Sequence of chain 4.B:
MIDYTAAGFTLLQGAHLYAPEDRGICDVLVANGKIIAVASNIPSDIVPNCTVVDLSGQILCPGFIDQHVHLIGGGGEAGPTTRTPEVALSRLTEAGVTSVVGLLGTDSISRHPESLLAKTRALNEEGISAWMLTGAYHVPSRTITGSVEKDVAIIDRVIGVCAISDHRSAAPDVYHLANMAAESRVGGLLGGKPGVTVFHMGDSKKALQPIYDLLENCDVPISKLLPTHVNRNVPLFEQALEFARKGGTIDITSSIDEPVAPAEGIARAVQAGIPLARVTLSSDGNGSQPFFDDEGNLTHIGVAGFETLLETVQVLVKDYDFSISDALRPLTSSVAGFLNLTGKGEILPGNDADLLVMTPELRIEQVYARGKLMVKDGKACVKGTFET

The small molecule below binds the protein below.
Small molecule (SMILES): N[C@@H](CC(=O)O)C(=O)O

Binding-site contacts:
Ligand atom CA contacts residue SER289 of chain 4.B at 3.9 Å.
Ligand atom OD1 contacts residue TYR137 of chain 4.B at 2.4 Å (h-bond).
Ligand atom OXT contacts residue GLY288 of chain 4.B at 3.5 Å.
Ligand atom CA contacts residue GLU77 of chain 4.B at 3.9 Å.
Ligand atom CB contacts residue THR106 of chain 4.B at 3.8 Å.
Ligand atom C contacts residue GLU77 of chain 4.B at 4.0 Å.
Ligand atom CB contacts residue KCX162 of chain 4.B at 3.7 Å.
Ligand atom N contacts residue SER289 of chain 4.B at 3.1 Å (h-bond).
Ligand atom OXT contacts residue GLY74 of chain 4.B at 3.6 Å.
Ligand atom CG contacts residue TYR137 of chain 4.B at 3.0 Å (hydrophobic).
Ligand atom C contacts residue HIS70 of chain 4.B at 3.9 Å.
Ligand atom N contacts residue PRO291 of chain 4.B at 3.9 Å.
Ligand atom CG contacts residue ZN1 of chain 4.G at 3.0 Å.
Ligand atom OD1 contacts residue HIS230 of chain 4.B at 3.7 Å.
Ligand atom OD2 contacts residue ZN1 of chain 4.F at 2.9 Å.
Ligand atom OD1 contacts residue HIS201 of chain 4.B at 3.0 Å (h-bond).
Ligand atom CG contacts residue KCX162 of chain 4.B at 3.2 Å.
Ligand atom C contacts residue SER289 of chain 4.B at 4.0 Å.
Ligand atom OD2 contacts residue ZN1 of chain 4.G at 3.6 Å.
Ligand atom OXT contacts residue HIS70 of chain 4.B at 4.0 Å.
Ligand atom CB contacts residue ZN1 of chain 4.F at 4.0 Å.
Ligand atom OD1 contacts residue ZN1 of chain 4.G at 2.0 Å.
Ligand atom OD2 contacts residue HIS70 of chain 4.B at 4.1 Å.
Ligand atom CG contacts residue ZN1 of chain 4.F at 3.2 Å.
Ligand atom O contacts residue GLY75 of chain 4.B at 3.8 Å.
Ligand atom CG contacts residue HIS201 of chain 4.B at 4.1 Å.
Ligand atom OXT contacts residue GLY75 of chain 4.B at 2.7 Å (h-bond).
Ligand atom CB contacts residue GLU77 of chain 4.B at 4.1 Å.
Ligand atom OD1 contacts residue ZN1 of chain 4.F at 3.4 Å.
Ligand atom O contacts residue HIS70 of chain 4.B at 4.1 Å.
Ligand atom OXT contacts residue SER289 of chain 4.B at 3.3 Å (h-bond).
Ligand atom C contacts residue GLY75 of chain 4.B at 3.5 Å.
Ligand atom CB contacts residue TYR137 of chain 4.B at 3.2 Å (hydrophobic).
Ligand atom N contacts residue GLU77 of chain 4.B at 3.1 Å (salt-bridge).
Ligand atom OD1 contacts residue KCX162 of chain 4.B at 3.0 Å (h-bond).
Ligand atom OD2 contacts residue ASP285 of chain 4.B at 3.1 Å (salt-bridge).
Ligand atom OD2 contacts residue KCX162 of chain 4.B at 3.8 Å.
Ligand atom O contacts residue GLU77 of chain 4.B at 3.8 Å.
Ligand atom O contacts residue THR106 of chain 4.B at 3.1 Å (h-bond).
Ligand atom O contacts residue GLY105 of chain 4.B at 3.5 Å.